Sequence of chain 1.A:
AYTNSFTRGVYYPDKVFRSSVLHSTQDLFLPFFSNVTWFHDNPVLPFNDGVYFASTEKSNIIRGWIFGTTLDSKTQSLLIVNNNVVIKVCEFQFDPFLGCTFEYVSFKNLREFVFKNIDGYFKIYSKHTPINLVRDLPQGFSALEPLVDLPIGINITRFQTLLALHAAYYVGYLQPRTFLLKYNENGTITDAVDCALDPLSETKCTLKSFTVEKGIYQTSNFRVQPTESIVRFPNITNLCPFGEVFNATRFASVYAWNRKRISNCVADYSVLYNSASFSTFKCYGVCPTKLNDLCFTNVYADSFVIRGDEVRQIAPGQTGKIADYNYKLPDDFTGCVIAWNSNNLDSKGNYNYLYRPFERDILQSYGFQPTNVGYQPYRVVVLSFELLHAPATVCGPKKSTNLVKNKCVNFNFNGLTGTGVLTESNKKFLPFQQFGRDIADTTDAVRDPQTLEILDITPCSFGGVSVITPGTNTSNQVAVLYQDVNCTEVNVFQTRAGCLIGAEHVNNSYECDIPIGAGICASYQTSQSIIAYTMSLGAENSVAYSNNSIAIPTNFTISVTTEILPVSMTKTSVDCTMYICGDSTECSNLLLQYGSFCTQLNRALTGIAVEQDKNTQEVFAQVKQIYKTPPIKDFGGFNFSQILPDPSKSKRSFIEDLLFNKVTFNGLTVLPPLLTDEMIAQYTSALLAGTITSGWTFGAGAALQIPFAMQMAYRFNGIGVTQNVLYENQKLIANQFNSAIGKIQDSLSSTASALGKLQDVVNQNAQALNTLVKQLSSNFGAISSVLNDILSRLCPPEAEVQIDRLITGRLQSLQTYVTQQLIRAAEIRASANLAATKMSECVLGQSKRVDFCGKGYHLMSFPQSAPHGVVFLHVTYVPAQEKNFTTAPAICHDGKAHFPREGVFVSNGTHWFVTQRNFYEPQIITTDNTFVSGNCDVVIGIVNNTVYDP

Binding-site contacts:
Ligand atom C5 contacts residue ASN301 of chain 1.A at 3.8 Å.
Ligand atom O7 contacts residue ASN301 of chain 1.A at 3.6 Å.
Ligand atom O7 contacts residue ASN299 of chain 1.A at 3.4 Å (h-bond).
Ligand atom N2 contacts residue ASN301 of chain 1.A at 2.9 Å (h-bond).
Ligand atom C7 contacts residue ASN299 of chain 1.A at 3.8 Å.
Ligand atom O5 contacts residue ASN301 of chain 1.A at 2.4 Å (h-bond).
Ligand atom C1 contacts residue ASN301 of chain 1.A at 1.5 Å.
Ligand atom C8 contacts residue ASN299 of chain 1.A at 3.6 Å.
Ligand atom C3 contacts residue ASN301 of chain 1.A at 3.9 Å.
Ligand atom C7 contacts residue GLU300 of chain 1.A at 4.5 Å.
Ligand atom C7 contacts residue ASN301 of chain 1.A at 3.5 Å.
Ligand atom C8 contacts residue GLU300 of chain 1.A at 3.1 Å.
Ligand atom C4 contacts residue ASN301 of chain 1.A at 4.3 Å.
Ligand atom C2 contacts residue ASN301 of chain 1.A at 2.5 Å.

The small molecule below binds the protein below.
Small molecule (SMILES): CC(=O)N[C@@H]1[C@@H](O)[C@H](O)[C@@H](CO)O[C@H]1O